Sequence of chain 1.Y:
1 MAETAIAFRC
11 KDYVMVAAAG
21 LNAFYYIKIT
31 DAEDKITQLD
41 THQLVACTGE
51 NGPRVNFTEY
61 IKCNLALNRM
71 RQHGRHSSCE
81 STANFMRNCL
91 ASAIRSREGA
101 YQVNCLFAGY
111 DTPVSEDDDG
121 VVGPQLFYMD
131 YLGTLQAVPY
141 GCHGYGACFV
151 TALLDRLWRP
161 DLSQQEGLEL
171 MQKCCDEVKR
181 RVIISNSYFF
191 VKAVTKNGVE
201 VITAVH

Sequence of chain 1.Z:
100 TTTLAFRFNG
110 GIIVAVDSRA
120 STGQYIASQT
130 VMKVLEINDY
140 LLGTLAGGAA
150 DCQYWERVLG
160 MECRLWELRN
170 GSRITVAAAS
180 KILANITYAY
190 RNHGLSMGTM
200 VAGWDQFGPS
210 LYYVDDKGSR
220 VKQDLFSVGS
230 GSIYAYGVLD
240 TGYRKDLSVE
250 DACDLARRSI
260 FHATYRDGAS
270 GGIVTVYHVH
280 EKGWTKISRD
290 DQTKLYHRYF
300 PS

The protein below binds the small molecule below.
Small molecule (SMILES): O=C(Nc1ccc(F)c(-c2ccn3c(N4CCOCC4)cnc3n2)c1)N1CCCC1

Sequence of chain 1.J:
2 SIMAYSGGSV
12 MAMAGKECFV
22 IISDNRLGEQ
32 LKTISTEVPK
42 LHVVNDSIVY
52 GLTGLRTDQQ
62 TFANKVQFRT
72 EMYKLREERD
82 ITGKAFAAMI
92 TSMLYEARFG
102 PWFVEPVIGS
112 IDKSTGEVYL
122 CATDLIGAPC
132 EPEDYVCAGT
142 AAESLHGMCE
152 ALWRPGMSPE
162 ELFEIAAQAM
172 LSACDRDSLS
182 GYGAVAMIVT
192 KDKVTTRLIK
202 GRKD

Binding-site contacts:
Ligand atom N4 contacts residue GLY228 of chain 1.Z at 3.5 Å.
Ligand atom C2 contacts residue TYR212 of chain 1.Z at 3.4 Å (hydrophobic).
Ligand atom F contacts residue MET196 of chain 1.Z at 3.6 Å.
Ligand atom C3 contacts residue VAL227 of chain 1.Z at 3.7 Å (hydrophobic).
Ligand atom N1 contacts residue PHE24 of chain 1.Y at 3.5 Å.
Ligand atom O1 contacts residue LEU32 of chain 1.J at 3.5 Å.
Ligand atom C15 contacts residue THR100 of chain 1.Z at 3.5 Å.
Ligand atom C8 contacts residue TYR212 of chain 1.Z at 3.3 Å (hydrophobic).
Ligand atom C19 contacts residue SER120 of chain 1.Z at 3.3 Å.
Ligand atom C19 contacts residue GLY122 of chain 1.Z at 3.6 Å.
Ligand atom N3 contacts residue THR100 of chain 1.Z at 3.5 Å.
Ligand atom N contacts residue PHE24 of chain 1.Y at 3.5 Å.
Ligand atom F contacts residue GLY146 of chain 1.Z at 3.5 Å.
Ligand atom C1 contacts residue ASP215 of chain 1.Z at 3.7 Å.
Ligand atom C4 contacts residue GLY228 of chain 1.Z at 3.6 Å.
Ligand atom C20 contacts residue SER120 of chain 1.Z at 3.5 Å.
Ligand atom C2 contacts residue GLY197 of chain 1.Z at 3.3 Å.
Ligand atom C1 contacts residue MET196 of chain 1.Z at 3.7 Å (hydrophobic).
Ligand atom N contacts residue VAL227 of chain 1.Z at 3.3 Å.
Ligand atom C5 contacts residue SER226 of chain 1.Z at 3.4 Å.
Ligand atom C7 contacts residue SER226 of chain 1.Z at 3.3 Å.
Ligand atom C3 contacts residue PHE24 of chain 1.Y at 3.6 Å (hydrophobic).
Ligand atom C5 contacts residue PHE24 of chain 1.Y at 3.6 Å (hydrophobic).
Ligand atom C3 contacts residue TYR212 of chain 1.Z at 3.8 Å (hydrophobic).
Ligand atom C contacts residue GLY197 of chain 1.Z at 3.8 Å.
Ligand atom C4 contacts residue VAL227 of chain 1.Z at 3.7 Å (hydrophobic).
Ligand atom C1 contacts residue GLY197 of chain 1.Z at 3.2 Å.
Ligand atom N3 contacts residue SER229 of chain 1.Z at 3.1 Å (h-bond).
Ligand atom C4 contacts residue PHE24 of chain 1.Y at 3.3 Å (hydrophobic).
Ligand atom C5 contacts residue SER231 of chain 1.Z at 3.4 Å.
Ligand atom C16 contacts residue SER229 of chain 1.Z at 3.7 Å.
Ligand atom O contacts residue PHE24 of chain 1.Y at 3.3 Å.
Ligand atom O contacts residue GLY228 of chain 1.Z at 3.0 Å (h-bond).
Ligand atom N contacts residue TYR212 of chain 1.Z at 3.2 Å (h-bond).
Ligand atom C6 contacts residue SER226 of chain 1.Z at 3.6 Å.
Ligand atom N4 contacts residue GLY146 of chain 1.Z at 3.8 Å.
Ligand atom C15 contacts residue SER229 of chain 1.Z at 3.3 Å.
Ligand atom N3 contacts residue GLY228 of chain 1.Z at 3.6 Å.
Ligand atom F contacts residue SER195 of chain 1.Z at 2.7 Å.
Ligand atom C2 contacts residue ASP214 of chain 1.Z at 3.7 Å.